A protein and the small-molecule ligand that binds it are described below.
Small molecule (SMILES): CN(C)C1C(O)=C(C(N)=O)C(=O)[C@@]2(O)C(O)=C3C(=O)c4c(O)cccc4[C@@](C)(O)[C@H]3C[C@@H]12

Sequence of chain 1.FA:
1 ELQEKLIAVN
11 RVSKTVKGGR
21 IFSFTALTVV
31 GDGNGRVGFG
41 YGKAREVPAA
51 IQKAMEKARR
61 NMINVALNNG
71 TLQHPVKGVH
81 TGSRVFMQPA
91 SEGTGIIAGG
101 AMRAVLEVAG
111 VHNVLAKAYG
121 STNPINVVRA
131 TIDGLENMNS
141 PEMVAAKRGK

Binding-site contacts:
Ligand atom C12 contacts residue MG1 of chain 1.CI at 3.5 Å.
Ligand atom C1B contacts residue MG1 of chain 1.CI at 4.0 Å.
Ligand atom O11 contacts residue MG1 of chain 1.CI at 2.3 Å.
Ligand atom C11 contacts residue MG1 of chain 1.CI at 3.4 Å.
Ligand atom O10 contacts residue MG1 of chain 1.CI at 4.3 Å.
Ligand atom C61 contacts residue ARG20 of chain 1.FA at 4.4 Å.
Ligand atom C7 contacts residue ARG20 of chain 1.FA at 4.2 Å.
Ligand atom C9 contacts residue ARG20 of chain 1.FA at 3.9 Å.
Ligand atom O12 contacts residue MG1 of chain 1.CI at 2.4 Å.
Ligand atom C8 contacts residue ARG20 of chain 1.FA at 3.9 Å.